Binding-site contacts:
Ligand atom C1 contacts residue ASN549 of chain 1.A at 1.4 Å.
Ligand atom C5 contacts residue ASN215 of chain 1.A at 3.6 Å.
Ligand atom C2 contacts residue ASN549 of chain 1.A at 2.4 Å.
Ligand atom O5 contacts residue ASN215 of chain 1.A at 2.8 Å (h-bond).
Ligand atom C4 contacts residue ASN549 of chain 1.A at 4.2 Å.
Ligand atom C2 contacts residue ARG213 of chain 1.A at 4.0 Å.
Ligand atom O4 contacts residue ARG213 of chain 1.A at 4.2 Å.
Ligand atom C5 contacts residue ASN549 of chain 1.A at 3.7 Å.
Ligand atom O3 contacts residue ASP553 of chain 1.A at 3.8 Å.
Ligand atom O7 contacts residue PHE547 of chain 1.A at 4.3 Å.
Ligand atom O7 contacts residue ASP553 of chain 1.A at 3.3 Å (salt-bridge).
Ligand atom C8 contacts residue PHE547 of chain 1.A at 3.6 Å (hydrophobic).
Ligand atom N2 contacts residue ARG213 of chain 1.A at 4.0 Å.
Ligand atom O5 contacts residue ARG213 of chain 1.A at 4.0 Å.
Ligand atom C7 contacts residue PHE547 of chain 1.A at 4.1 Å (hydrophobic).
Ligand atom O5 contacts residue ASN549 of chain 1.A at 2.4 Å (h-bond).
Ligand atom C1 contacts residue ASN215 of chain 1.A at 3.7 Å.
Ligand atom O6 contacts residue ARG213 of chain 1.A at 2.5 Å (salt-bridge).
Ligand atom O7 contacts residue ASN549 of chain 1.A at 3.6 Å.
Ligand atom C7 contacts residue ASN549 of chain 1.A at 3.5 Å.
Ligand atom C1 contacts residue ARG213 of chain 1.A at 3.5 Å.
Ligand atom C7 contacts residue ASP553 of chain 1.A at 4.2 Å.
Ligand atom C3 contacts residue ASN549 of chain 1.A at 3.8 Å.
Ligand atom O6 contacts residue ASN215 of chain 1.A at 2.8 Å (h-bond).
Ligand atom N2 contacts residue ASN549 of chain 1.A at 2.9 Å (h-bond).
Ligand atom C3 contacts residue ARG213 of chain 1.A at 4.0 Å.
Ligand atom C2 contacts residue ASP553 of chain 1.A at 4.3 Å.
Ligand atom C6 contacts residue ARG213 of chain 1.A at 3.4 Å.
Ligand atom C6 contacts residue ASN215 of chain 1.A at 3.4 Å.
Ligand atom C5 contacts residue ARG213 of chain 1.A at 4.2 Å.

A small-molecule ligand and the protein it binds are described below.
Small molecule (SMILES): CC(=O)N[C@H]1[C@H](O[C@H]2[C@H](O)[C@@H](NC(C)=O)CO[C@@H]2CO)O[C@H](CO)[C@@H](O)[C@@H]1O

Sequence of chain 1.A:
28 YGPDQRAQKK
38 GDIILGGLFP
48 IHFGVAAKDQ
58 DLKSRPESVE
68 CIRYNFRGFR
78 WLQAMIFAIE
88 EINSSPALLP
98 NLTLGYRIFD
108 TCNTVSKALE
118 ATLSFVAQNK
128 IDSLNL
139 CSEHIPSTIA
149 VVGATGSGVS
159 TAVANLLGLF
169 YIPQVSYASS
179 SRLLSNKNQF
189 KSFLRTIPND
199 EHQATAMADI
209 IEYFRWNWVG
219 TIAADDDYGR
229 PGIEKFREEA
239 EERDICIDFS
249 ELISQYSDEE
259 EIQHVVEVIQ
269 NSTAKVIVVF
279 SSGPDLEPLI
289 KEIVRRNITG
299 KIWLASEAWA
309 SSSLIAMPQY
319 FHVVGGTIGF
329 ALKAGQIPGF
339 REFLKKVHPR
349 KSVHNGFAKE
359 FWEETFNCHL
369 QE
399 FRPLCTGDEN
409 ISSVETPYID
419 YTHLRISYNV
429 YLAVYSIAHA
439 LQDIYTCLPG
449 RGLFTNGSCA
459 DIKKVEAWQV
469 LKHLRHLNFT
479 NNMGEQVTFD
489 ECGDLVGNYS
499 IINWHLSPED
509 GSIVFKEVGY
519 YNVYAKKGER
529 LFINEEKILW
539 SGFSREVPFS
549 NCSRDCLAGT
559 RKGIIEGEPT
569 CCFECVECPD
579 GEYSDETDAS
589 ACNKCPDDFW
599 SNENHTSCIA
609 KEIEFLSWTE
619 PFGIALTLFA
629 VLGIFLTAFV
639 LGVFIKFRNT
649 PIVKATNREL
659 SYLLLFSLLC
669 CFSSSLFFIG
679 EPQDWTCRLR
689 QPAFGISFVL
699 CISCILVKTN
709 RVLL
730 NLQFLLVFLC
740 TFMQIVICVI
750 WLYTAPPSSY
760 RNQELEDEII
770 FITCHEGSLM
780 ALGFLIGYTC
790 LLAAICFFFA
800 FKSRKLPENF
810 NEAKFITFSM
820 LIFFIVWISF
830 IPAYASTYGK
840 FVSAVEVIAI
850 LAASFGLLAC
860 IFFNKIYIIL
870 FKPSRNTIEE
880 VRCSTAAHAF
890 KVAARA